A protein and the small-molecule ligand that binds it are described below.
Small molecule (SMILES): Nc1ncnc2c1ncn2[C@@H]1O[C@H](CO[P](=O)(O)O[P](=O)(O)NP(=O)(O)O)[C@@H](O)[C@H]1O

Binding-site contacts:
Ligand atom C2 contacts residue ALA95 of chain 1.A at 3.6 Å (hydrophobic).
Ligand atom N6 contacts residue LEU76 of chain 1.A at 3.6 Å.
Ligand atom O2B contacts residue ASP156 of chain 1.A at 2.7 Å (salt-bridge).
Ligand atom C2 contacts residue LEU21 of chain 1.A at 3.7 Å (hydrophobic).
Ligand atom O4' contacts residue VAL29 of chain 1.A at 3.5 Å.
Ligand atom O1B contacts residue LYS44 of chain 1.A at 3.7 Å.
Ligand atom O1G contacts residue ASP156 of chain 1.A at 2.7 Å (salt-bridge).
Ligand atom O1B contacts residue GLY24 of chain 1.A at 3.4 Å.
Ligand atom PB contacts residue LYS44 of chain 1.A at 3.5 Å.
Ligand atom O3G contacts residue ASP156 of chain 1.A at 2.5 Å (salt-bridge).
Ligand atom O1A contacts residue LYS44 of chain 1.A at 2.8 Å (salt-bridge).
Ligand atom C3' contacts residue GLU142 of chain 1.A at 3.6 Å.
Ligand atom O2B contacts residue LYS25 of chain 1.A at 3.5 Å.
Ligand atom O2' contacts residue THR99 of chain 1.A at 3.1 Å.
Ligand atom N6 contacts residue ALA42 of chain 1.A at 3.5 Å.
Ligand atom N7 contacts residue VAL29 of chain 1.A at 3.8 Å.
Ligand atom O1B contacts residue LYS25 of chain 1.A at 2.9 Å (salt-bridge).
Ligand atom PB contacts residue ASP156 of chain 1.A at 3.7 Å.
Ligand atom O2A contacts residue ASN143 of chain 1.A at 3.3 Å (h-bond).
Ligand atom N6 contacts residue GLU93 of chain 1.A at 2.8 Å (salt-bridge).
Ligand atom C6 contacts residue LEU145 of chain 1.A at 3.6 Å (hydrophobic).
Ligand atom O2B contacts residue LYS44 of chain 1.A at 2.8 Å (salt-bridge).
Ligand atom N1 contacts residue ALA95 of chain 1.A at 3.1 Å (h-bond).
Ligand atom O3A contacts residue GLY24 of chain 1.A at 3.8 Å.
Ligand atom C5 contacts residue LEU145 of chain 1.A at 3.6 Å (hydrophobic).
Ligand atom O1G contacts residue ASP138 of chain 1.A at 3.7 Å.
Ligand atom O3A contacts residue LYS44 of chain 1.A at 3.2 Å (salt-bridge).
Ligand atom O1G contacts residue LYS25 of chain 1.A at 3.8 Å.
Ligand atom N3 contacts residue LEU21 of chain 1.A at 3.8 Å.
Ligand atom C2' contacts residue THR99 of chain 1.A at 3.7 Å.
Ligand atom C1' contacts residue LEU21 of chain 1.A at 3.8 Å (hydrophobic).
Ligand atom O4' contacts residue GLY22 of chain 1.A at 3.3 Å.
Ligand atom O3G contacts residue ASN143 of chain 1.A at 2.6 Å (h-bond).
Ligand atom PG contacts residue ASP156 of chain 1.A at 3.1 Å.
Ligand atom O3' contacts residue GLU142 of chain 1.A at 3.4 Å (salt-bridge).
Ligand atom PA contacts residue LYS44 of chain 1.A at 3.6 Å.
Ligand atom O1A contacts residue ASP156 of chain 1.A at 3.5 Å.
Ligand atom O2A contacts residue ASP156 of chain 1.A at 3.0 Å (salt-bridge).
Ligand atom O5' contacts residue VAL29 of chain 1.A at 3.8 Å.
Ligand atom C8 contacts residue VAL29 of chain 1.A at 3.7 Å (hydrophobic).

Sequence of chain 1.A:
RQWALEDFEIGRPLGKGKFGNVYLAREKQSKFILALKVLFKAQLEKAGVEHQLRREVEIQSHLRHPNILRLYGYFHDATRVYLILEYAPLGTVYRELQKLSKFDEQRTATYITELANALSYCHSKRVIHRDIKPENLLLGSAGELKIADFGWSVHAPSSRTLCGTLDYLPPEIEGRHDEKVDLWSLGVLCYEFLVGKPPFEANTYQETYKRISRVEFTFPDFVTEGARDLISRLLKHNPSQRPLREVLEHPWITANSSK